This protein binds this small molecule.
Small molecule (SMILES): Cc1ccc2oc(C#Cc3cccc(C(=O)O)c3)c(CC(=O)O)c2c1

Binding-site contacts:
Ligand atom C13 contacts residue GLU40 of chain 2.A at 3.1 Å.
Ligand atom O22 contacts residue ALA113 of chain 1.A at 3.5 Å.
Ligand atom C08 contacts residue THR118 of chain 1.A at 3.4 Å.
Ligand atom C24 contacts residue THR69 of chain 2.A at 3.7 Å.
Ligand atom C12 contacts residue GLU40 of chain 2.A at 3.2 Å.
Ligand atom C07 contacts residue THR118 of chain 1.A at 3.1 Å.
Ligand atom O06 contacts residue TYR43 of chain 2.A at 3.4 Å (h-bond).
Ligand atom C04 contacts residue LEU46 of chain 2.A at 3.6 Å (hydrophobic).
Ligand atom C02 contacts residue MET122 of chain 1.A at 3.7 Å (hydrophobic).
Ligand atom C21 contacts residue HIS115 of chain 1.A at 3.9 Å.
Ligand atom O22 contacts residue GLU114 of chain 1.A at 2.8 Å (salt-bridge).
Ligand atom C19 contacts residue THR69 of chain 2.A at 3.6 Å.
Ligand atom C13 contacts residue LYS117 of chain 1.A at 3.5 Å.
Ligand atom C18 contacts residue GLN39 of chain 2.A at 3.4 Å.
Ligand atom O06 contacts residue ALA42 of chain 2.A at 3.8 Å.
Ligand atom C08 contacts residue GLN39 of chain 2.A at 3.2 Å.
Ligand atom C21 contacts residue THR118 of chain 1.A at 3.8 Å.
Ligand atom C12 contacts residue LYS117 of chain 1.A at 3.2 Å.
Ligand atom O23 contacts residue THR118 of chain 1.A at 2.9 Å (h-bond).
Ligand atom O23 contacts residue GLU114 of chain 1.A at 3.4 Å (salt-bridge).
Ligand atom C11 contacts residue LYS117 of chain 1.A at 3.8 Å.
Ligand atom C01 contacts residue MET122 of chain 1.A at 3.5 Å (hydrophobic).
Ligand atom C07 contacts residue GLN39 of chain 2.A at 3.7 Å.
Ligand atom O16 contacts residue HIS115 of chain 1.A at 3.0 Å (h-bond).
Ligand atom C09 contacts residue TYR43 of chain 2.A at 3.8 Å (hydrophobic).
Ligand atom C19 contacts residue THR118 of chain 1.A at 3.5 Å.
Ligand atom C21 contacts residue GLU114 of chain 1.A at 3.4 Å.
Ligand atom C01 contacts residue ALA72 of chain 2.A at 3.8 Å (hydrophobic).
Ligand atom C05 contacts residue THR118 of chain 1.A at 3.5 Å.
Ligand atom C25 contacts residue THR118 of chain 1.A at 3.8 Å.
Ligand atom C20 contacts residue THR69 of chain 2.A at 3.6 Å.
Ligand atom C09 contacts residue GLN39 of chain 2.A at 3.3 Å.
Ligand atom C08 contacts residue TYR43 of chain 2.A at 3.8 Å (hydrophobic).
Ligand atom O06 contacts residue GLN39 of chain 2.A at 3.8 Å.
Ligand atom C03 contacts residue ALA73 of chain 2.A at 3.6 Å (hydrophobic).
Ligand atom O06 contacts residue THR118 of chain 1.A at 3.5 Å (h-bond).
Ligand atom C24 contacts residue THR118 of chain 1.A at 3.4 Å.
Ligand atom C11 contacts residue TYR43 of chain 2.A at 3.8 Å (hydrophobic).
Ligand atom O23 contacts residue HIS115 of chain 1.A at 3.2 Å (h-bond).
Ligand atom C04 contacts residue ALA42 of chain 2.A at 3.8 Å (hydrophobic).

Sequence of chain 1.A:
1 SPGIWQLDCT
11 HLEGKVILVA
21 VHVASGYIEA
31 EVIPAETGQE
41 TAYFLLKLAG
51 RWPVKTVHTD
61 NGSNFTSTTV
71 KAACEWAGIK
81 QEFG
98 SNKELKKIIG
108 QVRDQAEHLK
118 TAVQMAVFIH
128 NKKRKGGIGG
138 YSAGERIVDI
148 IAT

Sequence of chain 2.A:
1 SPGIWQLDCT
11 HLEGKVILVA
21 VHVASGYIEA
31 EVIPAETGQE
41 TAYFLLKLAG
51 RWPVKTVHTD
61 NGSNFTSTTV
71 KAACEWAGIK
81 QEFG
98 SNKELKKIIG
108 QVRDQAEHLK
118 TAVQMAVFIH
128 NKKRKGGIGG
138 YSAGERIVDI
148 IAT